Sequence of chain 1.A:
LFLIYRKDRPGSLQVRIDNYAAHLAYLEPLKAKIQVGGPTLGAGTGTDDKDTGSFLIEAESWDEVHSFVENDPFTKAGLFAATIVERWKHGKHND

The small molecule below binds the protein below.
Small molecule (SMILES): O=C1C=C(O)C(=O)C=C1O

Sequence of chain 2.A:
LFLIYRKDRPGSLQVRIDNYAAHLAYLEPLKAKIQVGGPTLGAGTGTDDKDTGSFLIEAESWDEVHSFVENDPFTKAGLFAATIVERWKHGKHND

Binding-site contacts:
Ligand atom O01 contacts residue HIS96 of chain 2.A at 2.7 Å (h-bond).
Ligand atom C03 contacts residue HIS96 of chain 2.A at 3.6 Å.
Ligand atom O07 contacts residue PHE77 of chain 1.A at 3.8 Å.
Ligand atom C05 contacts residue ARG17 of chain 1.A at 4.1 Å.
Ligand atom C03 contacts residue PRO40 of chain 1.A at 3.6 Å (hydrophobic).
Ligand atom O01 contacts residue ASP98 of chain 2.A at 2.6 Å (salt-bridge).
Ligand atom C03 contacts residue GLY39 of chain 1.A at 4.1 Å.
Ligand atom C08 contacts residue SER56 of chain 1.A at 3.9 Å.
Ligand atom O04 contacts residue HIS96 of chain 2.A at 3.1 Å.
Ligand atom C02 contacts residue HIS96 of chain 2.A at 3.4 Å.
Ligand atom O04 contacts residue GLY94 of chain 2.A at 3.6 Å.
Ligand atom O01 contacts residue GLY39 of chain 1.A at 3.8 Å.
Ligand atom O09 contacts residue SER56 of chain 1.A at 3.3 Å (h-bond).
Ligand atom C08 contacts residue LEU28 of chain 1.A at 4.2 Å (hydrophobic).
Ligand atom O01 contacts residue GLY94 of chain 2.A at 3.3 Å.
Ligand atom C10 contacts residue LEU28 of chain 1.A at 3.9 Å (hydrophobic).
Ligand atom C05 contacts residue TYR21 of chain 1.A at 3.7 Å (hydrophobic).
Ligand atom C02 contacts residue GLY39 of chain 1.A at 3.7 Å.
Ligand atom C02 contacts residue GLY94 of chain 2.A at 4.1 Å.
Ligand atom C02 contacts residue ASP98 of chain 2.A at 3.3 Å.
Ligand atom C06 contacts residue ARG17 of chain 1.A at 3.8 Å.
Ligand atom O07 contacts residue GLY55 of chain 1.A at 4.1 Å.
Ligand atom C03 contacts residue TYR21 of chain 1.A at 3.8 Å (hydrophobic).
Ligand atom C06 contacts residue HIS24 of chain 1.A at 3.7 Å.
Ligand atom O07 contacts residue ARG17 of chain 1.A at 2.8 Å (salt-bridge).
Ligand atom C10 contacts residue GLY39 of chain 1.A at 3.8 Å.
Ligand atom O04 contacts residue TYR21 of chain 1.A at 2.9 Å (h-bond).
Ligand atom C10 contacts residue HIS24 of chain 1.A at 4.1 Å.
Ligand atom C06 contacts residue SER56 of chain 1.A at 3.5 Å.
Ligand atom O09 contacts residue HIS24 of chain 1.A at 2.8 Å (h-bond).
Ligand atom C10 contacts residue ASP98 of chain 2.A at 3.2 Å.
Ligand atom O01 contacts residue GLY38 of chain 1.A at 4.0 Å.
Ligand atom C10 contacts residue LEU58 of chain 1.A at 4.1 Å (hydrophobic).
Ligand atom O09 contacts residue LEU28 of chain 1.A at 4.0 Å.
Ligand atom O07 contacts residue SER56 of chain 1.A at 2.6 Å (h-bond).
Ligand atom C05 contacts residue PRO40 of chain 1.A at 3.8 Å (hydrophobic).
Ligand atom O09 contacts residue LEU58 of chain 1.A at 4.0 Å.
Ligand atom O04 contacts residue PRO40 of chain 1.A at 3.5 Å.
Ligand atom C08 contacts residue HIS24 of chain 1.A at 3.3 Å.
Ligand atom O07 contacts residue HIS24 of chain 1.A at 3.6 Å.